A small-molecule ligand and the protein it binds are described below.
Small molecule (SMILES): COC(=O)[C@@H](COP(=O)(OC)OC)OC/C=C(/C)CC/C=C(\C)CCC=C(C)C

Binding-site contacts:
Ligand atom CAD contacts residue LEU103 of chain 1.C at 4.2 Å (hydrophobic).
Ligand atom CAN contacts residue TYR159 of chain 1.D at 3.8 Å (hydrophobic).
Ligand atom CAW contacts residue GLN138 of chain 1.D at 4.1 Å.
Ligand atom CAK contacts residue PHE163 of chain 1.D at 4.4 Å (hydrophobic).
Ligand atom CAE contacts residue ASP84 of chain 1.D at 4.5 Å.
Ligand atom CAQ contacts residue TYR159 of chain 1.D at 3.8 Å (hydrophobic).
Ligand atom CAO contacts residue PHE163 of chain 1.D at 4.4 Å (hydrophobic).
Ligand atom CAC contacts residue LEU103 of chain 1.C at 4.0 Å (hydrophobic).
Ligand atom CAJ contacts residue GLN138 of chain 1.D at 3.1 Å.
Ligand atom CAJ contacts residue ASP84 of chain 1.D at 4.4 Å.
Ligand atom CAN contacts residue TYR49 of chain 1.D at 3.9 Å (hydrophobic).
Ligand atom CAY contacts residue TYR159 of chain 1.D at 4.1 Å (hydrophobic).
Ligand atom CAD contacts residue CYS100 of chain 1.C at 4.0 Å (hydrophobic).
Ligand atom CAD contacts residue GLN138 of chain 1.D at 3.6 Å.
Ligand atom CAK contacts residue TYR159 of chain 1.D at 2.9 Å (hydrophobic).
Ligand atom CAC contacts residue LEU83 of chain 1.D at 4.2 Å (hydrophobic).
Ligand atom CAX contacts residue PHE163 of chain 1.D at 4.1 Å (hydrophobic).
Ligand atom CAX contacts residue TYR159 of chain 1.D at 3.9 Å (hydrophobic).
Ligand atom CAC contacts residue MET80 of chain 1.D at 3.7 Å (hydrophobic).
Ligand atom CAM contacts residue ASP84 of chain 1.D at 4.4 Å.
Ligand atom CAQ contacts residue PHE163 of chain 1.D at 4.0 Å (hydrophobic).
Ligand atom CAQ contacts residue TYR49 of chain 1.D at 4.2 Å (hydrophobic).
Ligand atom CAD contacts residue MET87 of chain 1.D at 4.1 Å (hydrophobic).
Ligand atom CAM contacts residue PHE163 of chain 1.D at 4.1 Å (hydrophobic).
Ligand atom CAL contacts residue ILE195 of chain 1.D at 4.4 Å (hydrophobic).
Ligand atom CAF contacts residue TYR159 of chain 1.D at 4.0 Å (hydrophobic).
Ligand atom CAP contacts residue PHE163 of chain 1.D at 3.7 Å (hydrophobic).
Ligand atom CAE contacts residue PHE163 of chain 1.D at 4.3 Å (hydrophobic).
Ligand atom CAP contacts residue GLN138 of chain 1.D at 3.9 Å.
Ligand atom CAP contacts residue TYR159 of chain 1.D at 4.0 Å (hydrophobic).
Ligand atom CAW contacts residue MET87 of chain 1.D at 4.3 Å (hydrophobic).
Ligand atom CAM contacts residue MET80 of chain 1.D at 4.4 Å (hydrophobic).
Ligand atom CAM contacts residue GLN138 of chain 1.D at 3.8 Å.
Ligand atom CAF contacts residue THR196 of chain 1.D at 3.6 Å.
Ligand atom CAF contacts residue ASP199 of chain 1.D at 4.0 Å.

Sequence of chain 1.D:
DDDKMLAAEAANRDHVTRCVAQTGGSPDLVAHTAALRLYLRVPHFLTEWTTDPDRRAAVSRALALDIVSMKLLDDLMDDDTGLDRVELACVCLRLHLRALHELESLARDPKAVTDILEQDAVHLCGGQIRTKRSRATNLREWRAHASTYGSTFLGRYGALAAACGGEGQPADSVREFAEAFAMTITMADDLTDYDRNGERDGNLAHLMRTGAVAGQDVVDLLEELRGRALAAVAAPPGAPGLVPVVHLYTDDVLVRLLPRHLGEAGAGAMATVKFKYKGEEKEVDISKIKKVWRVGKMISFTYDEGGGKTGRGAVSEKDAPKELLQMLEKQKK

Sequence of chain 1.C:
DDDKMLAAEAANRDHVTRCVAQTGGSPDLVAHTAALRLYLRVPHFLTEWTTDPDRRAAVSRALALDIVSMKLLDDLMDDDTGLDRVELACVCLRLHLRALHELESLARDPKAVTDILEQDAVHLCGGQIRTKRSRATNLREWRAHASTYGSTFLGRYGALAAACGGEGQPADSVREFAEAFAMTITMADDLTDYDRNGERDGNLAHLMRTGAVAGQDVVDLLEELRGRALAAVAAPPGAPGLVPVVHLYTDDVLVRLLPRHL